The protein below binds the small molecule below.
Small molecule (SMILES): CC(=O)N[C@H]1[C@@H](O[C@H]2[C@H](O)[C@@H](NC(C)=O)CO[C@@H]2CO)O[C@H](CO)[C@@H](O)[C@@H]1O

Binding-site contacts:
Ligand atom C6 contacts residue SER666 of chain 1.A at 4.4 Å.
Ligand atom C5 contacts residue THR663 of chain 1.A at 3.1 Å.
Ligand atom C5 contacts residue THR663 of chain 1.A at 3.7 Å.
Ligand atom O5 contacts residue SER667 of chain 1.A at 4.0 Å.
Ligand atom O6 contacts residue ASN473 of chain 1.A at 2.4 Å (h-bond).
Ligand atom C6 contacts residue ASN473 of chain 1.A at 3.0 Å.
Ligand atom C5 contacts residue SER667 of chain 1.A at 4.0 Å.
Ligand atom C3 contacts residue ASN473 of chain 1.A at 3.2 Å.
Ligand atom O3 contacts residue ASN473 of chain 1.A at 4.1 Å.
Ligand atom O4 contacts residue THR663 of chain 1.A at 4.1 Å.
Ligand atom O6 contacts residue VAL664 of chain 1.A at 4.5 Å.
Ligand atom C4 contacts residue THR663 of chain 1.A at 4.5 Å.
Ligand atom N2 contacts residue VAL664 of chain 1.A at 4.1 Å.
Ligand atom C6 contacts residue THR663 of chain 1.A at 3.7 Å.
Ligand atom O6 contacts residue SER666 of chain 1.A at 3.5 Å (h-bond).
Ligand atom C6 contacts residue SER667 of chain 1.A at 3.0 Å.
Ligand atom O6 contacts residue SER667 of chain 1.A at 3.7 Å.
Ligand atom C2 contacts residue THR663 of chain 1.A at 4.4 Å.
Ligand atom N2 contacts residue THR663 of chain 1.A at 4.0 Å.
Ligand atom C6 contacts residue SER667 of chain 1.A at 4.2 Å.
Ligand atom O5 contacts residue ASN473 of chain 1.A at 2.4 Å (h-bond).
Ligand atom O6 contacts residue SER667 of chain 1.A at 3.2 Å (h-bond).
Ligand atom C4 contacts residue THR663 of chain 1.A at 4.4 Å.
Ligand atom O4 contacts residue ASN473 of chain 1.A at 4.4 Å.
Ligand atom N2 contacts residue ASN473 of chain 1.A at 3.6 Å.
Ligand atom O5 contacts residue THR663 of chain 1.A at 3.4 Å.
Ligand atom C1 contacts residue VAL664 of chain 1.A at 4.4 Å (hydrophobic).
Ligand atom O5 contacts residue THR663 of chain 1.A at 3.0 Å.
Ligand atom C1 contacts residue THR663 of chain 1.A at 4.3 Å.
Ligand atom C3 contacts residue THR663 of chain 1.A at 4.1 Å.
Ligand atom O5 contacts residue VAL664 of chain 1.A at 4.3 Å.
Ligand atom C5 contacts residue ASN473 of chain 1.A at 2.9 Å.
Ligand atom C1 contacts residue ASN473 of chain 1.A at 1.5 Å.
Ligand atom C2 contacts residue ASN473 of chain 1.A at 2.5 Å.
Ligand atom C4 contacts residue ASN473 of chain 1.A at 3.0 Å.
Ligand atom C6 contacts residue THR663 of chain 1.A at 4.5 Å.
Ligand atom C1 contacts residue THR663 of chain 1.A at 4.3 Å.
Ligand atom O6 contacts residue THR663 of chain 1.A at 2.6 Å (h-bond).

Sequence of chain 1.A:
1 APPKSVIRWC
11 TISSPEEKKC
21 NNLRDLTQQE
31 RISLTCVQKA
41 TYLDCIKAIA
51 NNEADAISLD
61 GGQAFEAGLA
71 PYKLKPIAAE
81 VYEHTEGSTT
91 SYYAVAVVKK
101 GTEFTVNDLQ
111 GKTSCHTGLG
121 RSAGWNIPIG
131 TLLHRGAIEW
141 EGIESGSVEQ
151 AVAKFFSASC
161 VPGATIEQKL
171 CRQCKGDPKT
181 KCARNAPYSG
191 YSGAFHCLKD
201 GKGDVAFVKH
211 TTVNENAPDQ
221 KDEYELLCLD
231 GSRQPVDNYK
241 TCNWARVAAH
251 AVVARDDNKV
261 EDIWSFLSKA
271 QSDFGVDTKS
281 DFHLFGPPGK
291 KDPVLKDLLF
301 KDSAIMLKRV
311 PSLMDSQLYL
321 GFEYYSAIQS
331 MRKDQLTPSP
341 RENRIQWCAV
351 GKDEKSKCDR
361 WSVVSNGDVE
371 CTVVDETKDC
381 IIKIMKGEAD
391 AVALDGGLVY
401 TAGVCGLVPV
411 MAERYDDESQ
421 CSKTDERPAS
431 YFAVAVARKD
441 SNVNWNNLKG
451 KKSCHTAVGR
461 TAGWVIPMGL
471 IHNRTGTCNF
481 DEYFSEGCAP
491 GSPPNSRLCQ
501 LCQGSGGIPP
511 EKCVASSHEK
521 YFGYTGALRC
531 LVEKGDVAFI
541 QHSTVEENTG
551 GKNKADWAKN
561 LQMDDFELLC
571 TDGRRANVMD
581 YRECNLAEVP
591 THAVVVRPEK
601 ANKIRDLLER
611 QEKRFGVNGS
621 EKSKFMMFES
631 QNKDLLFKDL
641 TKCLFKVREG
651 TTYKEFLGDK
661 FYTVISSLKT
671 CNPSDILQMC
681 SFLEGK